Binding-site contacts:
Ligand atom O2 contacts residue ZN1 of chain 1.E at 4.0 Å.
Ligand atom F13 contacts residue VAL143 of chain 1.B at 4.0 Å.
Ligand atom S1 contacts residue HIS94 of chain 1.B at 3.9 Å.
Ligand atom C5 contacts residue LEU198 of chain 1.B at 3.6 Å (hydrophobic).
Ligand atom O3 contacts residue VAL143 of chain 1.B at 3.8 Å.
Ligand atom N4 contacts residue THR199 of chain 1.B at 2.9 Å (h-bond).
Ligand atom O3 contacts residue HIS94 of chain 1.B at 3.4 Å.
Ligand atom O2 contacts residue THR199 of chain 1.B at 2.9 Å (h-bond).
Ligand atom C16 contacts residue PEG1 of chain 1.G at 3.1 Å.
Ligand atom C17 contacts residue PEG1 of chain 1.G at 3.5 Å.
Ligand atom O3 contacts residue ZN1 of chain 1.E at 3.0 Å.
Ligand atom O2 contacts residue SER197 of chain 1.B at 4.0 Å.
Ligand atom O2 contacts residue TRP209 of chain 1.B at 3.5 Å.
Ligand atom C11 contacts residue LEU198 of chain 1.B at 3.8 Å (hydrophobic).
Ligand atom N4 contacts residue HIS96 of chain 1.B at 3.2 Å (h-bond).
Ligand atom S1 contacts residue ZN1 of chain 1.E at 3.0 Å.
Ligand atom F14 contacts residue PHE91 of chain 1.B at 3.1 Å.
Ligand atom C7 contacts residue LEU198 of chain 1.B at 3.5 Å (hydrophobic).
Ligand atom C11 contacts residue HIS94 of chain 1.B at 4.0 Å.
Ligand atom F13 contacts residue ALA121 of chain 1.B at 3.3 Å.
Ligand atom C10 contacts residue LEU198 of chain 1.B at 3.8 Å (hydrophobic).
Ligand atom F8 contacts residue THR199 of chain 1.B at 3.2 Å.
Ligand atom C6 contacts residue HIS200 of chain 1.B at 3.7 Å.
Ligand atom C7 contacts residue HIS200 of chain 1.B at 3.5 Å.
Ligand atom F12 contacts residue LEU198 of chain 1.B at 3.6 Å.
Ligand atom F12 contacts residue HIS200 of chain 1.B at 2.8 Å.
Ligand atom O2 contacts residue LEU198 of chain 1.B at 3.3 Å.
Ligand atom S1 contacts residue HIS119 of chain 1.B at 4.0 Å.
Ligand atom O3 contacts residue HIS119 of chain 1.B at 3.4 Å (h-bond).
Ligand atom S1 contacts residue THR199 of chain 1.B at 4.0 Å.
Ligand atom F8 contacts residue HIS200 of chain 1.B at 3.3 Å.
Ligand atom F8 contacts residue LEU198 of chain 1.B at 3.4 Å.
Ligand atom F13 contacts residue HIS94 of chain 1.B at 3.7 Å.
Ligand atom N4 contacts residue HIS94 of chain 1.B at 3.2 Å (h-bond).
Ligand atom N4 contacts residue HIS119 of chain 1.B at 3.5 Å (h-bond).
Ligand atom N4 contacts residue ZN1 of chain 1.E at 1.9 Å.
Ligand atom O3 contacts residue TRP209 of chain 1.B at 3.8 Å.
Ligand atom F12 contacts residue PRO201 of chain 1.B at 3.9 Å.
Ligand atom C9 contacts residue LEU198 of chain 1.B at 3.7 Å (hydrophobic).
Ligand atom C6 contacts residue LEU198 of chain 1.B at 3.5 Å (hydrophobic).

Sequence of chain 1.B:
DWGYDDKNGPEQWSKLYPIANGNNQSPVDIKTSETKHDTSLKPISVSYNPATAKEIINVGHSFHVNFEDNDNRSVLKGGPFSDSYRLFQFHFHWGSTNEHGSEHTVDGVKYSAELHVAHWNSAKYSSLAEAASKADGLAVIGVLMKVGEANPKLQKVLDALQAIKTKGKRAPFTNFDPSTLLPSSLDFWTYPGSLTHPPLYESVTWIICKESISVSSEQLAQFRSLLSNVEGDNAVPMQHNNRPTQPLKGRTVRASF

This protein binds this small molecule.
Small molecule (SMILES): NS(=O)(=O)c1c(F)c(F)c(N2CCCCC2)c(F)c1F